Sequence of chain 8.B:
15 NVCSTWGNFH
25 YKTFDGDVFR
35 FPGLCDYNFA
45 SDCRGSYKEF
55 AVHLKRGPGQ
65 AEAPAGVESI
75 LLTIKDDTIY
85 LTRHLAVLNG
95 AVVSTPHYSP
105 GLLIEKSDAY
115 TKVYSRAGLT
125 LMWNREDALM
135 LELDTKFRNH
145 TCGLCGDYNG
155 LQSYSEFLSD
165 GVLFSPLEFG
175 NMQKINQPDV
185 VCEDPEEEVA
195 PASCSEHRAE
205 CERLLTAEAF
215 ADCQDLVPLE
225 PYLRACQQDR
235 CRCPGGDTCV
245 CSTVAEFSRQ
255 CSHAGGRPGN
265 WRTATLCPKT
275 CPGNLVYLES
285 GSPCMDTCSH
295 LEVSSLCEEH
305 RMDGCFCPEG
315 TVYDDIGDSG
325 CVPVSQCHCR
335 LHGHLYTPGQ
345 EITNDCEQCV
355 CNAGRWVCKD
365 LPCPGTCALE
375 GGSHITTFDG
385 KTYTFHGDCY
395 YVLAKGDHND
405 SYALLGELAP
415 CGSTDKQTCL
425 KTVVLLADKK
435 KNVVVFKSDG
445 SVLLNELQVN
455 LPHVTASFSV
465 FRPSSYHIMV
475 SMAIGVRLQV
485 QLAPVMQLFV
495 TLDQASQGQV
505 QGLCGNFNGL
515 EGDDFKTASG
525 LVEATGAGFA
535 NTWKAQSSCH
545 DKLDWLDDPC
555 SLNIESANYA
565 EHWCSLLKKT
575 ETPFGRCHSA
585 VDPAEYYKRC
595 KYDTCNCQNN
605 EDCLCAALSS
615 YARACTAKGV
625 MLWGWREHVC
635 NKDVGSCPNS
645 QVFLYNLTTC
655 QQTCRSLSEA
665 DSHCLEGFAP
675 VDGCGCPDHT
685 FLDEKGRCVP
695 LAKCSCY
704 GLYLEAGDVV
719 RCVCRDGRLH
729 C

Binding-site contacts:
Ligand atom O5 contacts residue ASN143 of chain 8.B at 2.4 Å (h-bond).
Ligand atom C4 contacts residue ARG142 of chain 8.B at 3.9 Å.
Ligand atom O3 contacts residue ASN153 of chain 8.B at 2.0 Å (h-bond).
Ligand atom C6 contacts residue ARG142 of chain 8.B at 3.5 Å.
Ligand atom C3 contacts residue ASN153 of chain 8.B at 3.3 Å.
Ligand atom O6 contacts residue ARG142 of chain 8.B at 4.4 Å.
Ligand atom C4 contacts residue ASN143 of chain 8.B at 3.4 Å.
Ligand atom N2 contacts residue ASN143 of chain 8.B at 3.4 Å (h-bond).
Ligand atom O7 contacts residue ASN143 of chain 8.B at 2.6 Å (h-bond).
Ligand atom C5 contacts residue ARG142 of chain 8.B at 4.3 Å.
Ligand atom C1 contacts residue ASN143 of chain 8.B at 1.4 Å.
Ligand atom C7 contacts residue ASN143 of chain 8.B at 3.4 Å.
Ligand atom C7 contacts residue ASN153 of chain 8.B at 4.1 Å.
Ligand atom O6 contacts residue ASN143 of chain 8.B at 2.9 Å (h-bond).
Ligand atom O3 contacts residue ASN143 of chain 8.B at 4.3 Å.
Ligand atom O3 contacts residue GLY154 of chain 8.B at 4.2 Å.
Ligand atom C3 contacts residue ASN143 of chain 8.B at 3.5 Å.
Ligand atom C6 contacts residue ASN143 of chain 8.B at 3.0 Å.
Ligand atom C4 contacts residue ASN153 of chain 8.B at 3.8 Å.
Ligand atom C5 contacts residue ASN143 of chain 8.B at 3.0 Å.
Ligand atom N2 contacts residue ASN153 of chain 8.B at 4.1 Å.
Ligand atom O4 contacts residue ASN153 of chain 8.B at 3.9 Å.
Ligand atom O7 contacts residue ASN153 of chain 8.B at 3.9 Å.
Ligand atom O4 contacts residue ARG142 of chain 8.B at 3.2 Å.
Ligand atom C2 contacts residue ASN153 of chain 8.B at 3.8 Å.
Ligand atom C2 contacts residue ASN143 of chain 8.B at 2.5 Å.

A small-molecule ligand and the protein it binds are described below.
Small molecule (SMILES): CC(=O)N[C@@H]1[C@@H](O)[C@H](O)[C@@H](CO)O[C@H]1O